Binding-site contacts:
Ligand atom NAJ contacts residue LYS179 of chain 1.A at 4.2 Å.
Ligand atom CAH contacts residue LEU76 of chain 1.A at 3.9 Å (hydrophobic).
Ligand atom NAM contacts residue PRO174 of chain 1.A at 4.3 Å.
Ligand atom CAB contacts residue VAL78 of chain 1.A at 3.8 Å (hydrophobic).
Ligand atom CAF contacts residue LYS179 of chain 1.A at 4.5 Å.
Ligand atom NAI contacts residue ILE175 of chain 1.A at 4.4 Å.
Ligand atom CAE contacts residue PRO174 of chain 1.A at 3.9 Å (hydrophobic).
Ligand atom NAM contacts residue LYS179 of chain 1.A at 4.5 Å.
Ligand atom CAB contacts residue ALA178 of chain 1.A at 4.3 Å (hydrophobic).
Ligand atom CAL contacts residue VAL78 of chain 1.A at 4.3 Å (hydrophobic).
Ligand atom CAF contacts residue PRO174 of chain 1.A at 4.3 Å (hydrophobic).
Ligand atom CAC contacts residue TRP182 of chain 1.A at 3.5 Å (hydrophobic).
Ligand atom CAE contacts residue PRO176 of chain 1.A at 4.0 Å (hydrophobic).
Ligand atom CAB contacts residue TRP182 of chain 1.A at 3.9 Å (hydrophobic).
Ligand atom CAB contacts residue PRO79 of chain 1.A at 4.0 Å (hydrophobic).
Ligand atom NAA contacts residue LYS179 of chain 1.A at 3.8 Å.
Ligand atom CAL contacts residue LYS179 of chain 1.A at 4.3 Å.
Ligand atom CAE contacts residue LYS179 of chain 1.A at 4.1 Å.
Ligand atom CAD contacts residue THR77 of chain 1.A at 3.4 Å.
Ligand atom CAD contacts residue VAL78 of chain 1.A at 3.8 Å (hydrophobic).
Ligand atom NAI contacts residue PRO174 of chain 1.A at 4.1 Å.
Ligand atom CAC contacts residue VAL78 of chain 1.A at 4.4 Å (hydrophobic).
Ligand atom CAG contacts residue LYS179 of chain 1.A at 4.1 Å.
Ligand atom NAM contacts residue LEU76 of chain 1.A at 4.5 Å.
Ligand atom CAK contacts residue LYS179 of chain 1.A at 4.0 Å.
Ligand atom CAD contacts residue LYS179 of chain 1.A at 4.2 Å.
Ligand atom CAC contacts residue LYS179 of chain 1.A at 4.1 Å.
Ligand atom CAC contacts residue PRO79 of chain 1.A at 3.8 Å (hydrophobic).
Ligand atom NAJ contacts residue ILE175 of chain 1.A at 3.4 Å (h-bond).
Ligand atom CAK contacts residue PRO79 of chain 1.A at 4.1 Å (hydrophobic).
Ligand atom NAJ contacts residue PRO174 of chain 1.A at 4.0 Å.
Ligand atom NAA contacts residue PRO79 of chain 1.A at 4.1 Å.
Ligand atom CAD contacts residue PRO79 of chain 1.A at 4.5 Å (hydrophobic).
Ligand atom CAE contacts residue ILE175 of chain 1.A at 3.1 Å (hydrophobic).
Ligand atom CAB contacts residue LYS179 of chain 1.A at 3.8 Å.
Ligand atom NAJ contacts residue LEU76 of chain 1.A at 4.4 Å.
Ligand atom CAB contacts residue THR77 of chain 1.A at 3.4 Å.
Ligand atom NAI contacts residue LYS179 of chain 1.A at 4.3 Å.

A protein and the small-molecule ligand that binds it are described below.
Small molecule (SMILES): Nc1cccc(Cn2cncn2)c1

Sequence of chain 1.A:
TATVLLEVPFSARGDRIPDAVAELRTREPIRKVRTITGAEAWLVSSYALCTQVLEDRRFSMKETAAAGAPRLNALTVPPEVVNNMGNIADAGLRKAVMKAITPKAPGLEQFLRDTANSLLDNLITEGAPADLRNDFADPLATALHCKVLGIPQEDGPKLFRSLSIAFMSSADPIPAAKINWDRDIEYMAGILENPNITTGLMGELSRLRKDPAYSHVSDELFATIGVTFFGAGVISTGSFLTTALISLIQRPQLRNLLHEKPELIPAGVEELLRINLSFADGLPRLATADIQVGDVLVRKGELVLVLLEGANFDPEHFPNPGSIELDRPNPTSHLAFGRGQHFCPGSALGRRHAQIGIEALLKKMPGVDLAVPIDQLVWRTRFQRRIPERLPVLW